Binding-site contacts:
Ligand atom F1 contacts residue LEU48 of chain 1.K at 3.2 Å.
Ligand atom C8 contacts residue TYR62 of chain 1.L at 3.5 Å (hydrophobic).
Ligand atom O contacts residue TYR112 of chain 1.L at 3.8 Å.
Ligand atom C contacts residue PHE82 of chain 1.K at 3.6 Å (hydrophobic).
Ligand atom CD contacts residue TYR62 of chain 1.L at 3.4 Å (hydrophobic).
Ligand atom CA contacts residue PHE82 of chain 1.K at 3.8 Å (hydrophobic).
Ligand atom CE1 contacts residue ILE92 of chain 1.L at 3.6 Å (hydrophobic).
Ligand atom C4 contacts residue ARG22 of chain 1.L at 3.7 Å.
Ligand atom C3 contacts residue ASP26 of chain 1.L at 3.6 Å.
Ligand atom CZ contacts residue LEU114 of chain 1.L at 3.6 Å (hydrophobic).
Ligand atom O contacts residue SER60 of chain 1.L at 3.4 Å (h-bond).
Ligand atom F2 contacts residue LEU114 of chain 1.L at 3.7 Å.
Ligand atom CD1 contacts residue LEU48 of chain 1.K at 3.4 Å (hydrophobic).
Ligand atom N contacts residue TYR62 of chain 1.L at 2.7 Å (h-bond).
Ligand atom O contacts residue PHE82 of chain 1.K at 3.6 Å.
Ligand atom CZ contacts residue THR79 of chain 1.K at 3.5 Å.
Ligand atom CE2 contacts residue LEU114 of chain 1.L at 3.8 Å (hydrophobic).
Ligand atom CE contacts residue ASP26 of chain 1.L at 3.3 Å.
Ligand atom C9 contacts residue LEU48 of chain 1.K at 3.5 Å (hydrophobic).
Ligand atom C contacts residue TYR62 of chain 1.L at 3.6 Å (hydrophobic).
Ligand atom C contacts residue SER60 of chain 1.L at 3.4 Å.
Ligand atom CE1 contacts residue LEU48 of chain 1.K at 3.2 Å (hydrophobic).
Ligand atom CD2 contacts residue PHE82 of chain 1.K at 3.6 Å (hydrophobic).
Ligand atom C7 contacts residue LEU48 of chain 1.K at 3.6 Å (hydrophobic).
Ligand atom O2 contacts residue LEU48 of chain 1.K at 3.1 Å.
Ligand atom O contacts residue TYR62 of chain 1.L at 2.7 Å (h-bond).
Ligand atom F2 contacts residue ASP78 of chain 1.K at 3.7 Å.
Ligand atom F2 contacts residue PHE82 of chain 1.K at 2.9 Å.
Ligand atom CB contacts residue TYR112 of chain 1.L at 3.3 Å (hydrophobic).
Ligand atom F2 contacts residue THR79 of chain 1.K at 3.4 Å.
Ligand atom CA contacts residue LEU48 of chain 1.K at 3.8 Å (hydrophobic).
Ligand atom CA contacts residue TYR62 of chain 1.L at 3.8 Å (hydrophobic).
Ligand atom C9 contacts residue TYR62 of chain 1.L at 3.6 Å (hydrophobic).
Ligand atom CB contacts residue TYR62 of chain 1.L at 3.7 Å (hydrophobic).
Ligand atom N contacts residue SER60 of chain 1.L at 3.7 Å.
Ligand atom O contacts residue PHE82 of chain 1.K at 3.6 Å.
Ligand atom C6 contacts residue LEU23 of chain 1.L at 3.8 Å (hydrophobic).
Ligand atom F1 contacts residue ILE92 of chain 1.L at 2.7 Å.
Ligand atom C4 contacts residue ASP26 of chain 1.L at 3.9 Å.
Ligand atom CD1 contacts residue TYR62 of chain 1.L at 3.7 Å (hydrophobic).

This protein binds this small molecule.
Small molecule (SMILES): C[C@@H]1C[C@H]2C(=O)OC[C@H](NC(=O)[C@H](Cc3cc(F)cc(F)c3)NC(=O)CC[C@H]3CC=CCC3)C(=O)N3CCC[C@H]3C(=O)N3CCCC[C@H]3C(=O)N[C@@H](C)C(=O)N2C1

Sequence of chain 1.K:
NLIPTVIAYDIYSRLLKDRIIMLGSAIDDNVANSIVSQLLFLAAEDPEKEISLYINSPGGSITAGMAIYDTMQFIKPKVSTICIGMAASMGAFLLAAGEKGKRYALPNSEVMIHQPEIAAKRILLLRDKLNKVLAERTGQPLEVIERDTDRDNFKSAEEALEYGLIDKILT

Sequence of chain 1.L:
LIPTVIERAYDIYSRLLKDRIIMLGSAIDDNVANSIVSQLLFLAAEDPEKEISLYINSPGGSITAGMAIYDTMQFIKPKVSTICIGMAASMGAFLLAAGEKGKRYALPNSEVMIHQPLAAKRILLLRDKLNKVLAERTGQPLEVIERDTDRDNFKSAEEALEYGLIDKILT